Sequence of chain 1.B:
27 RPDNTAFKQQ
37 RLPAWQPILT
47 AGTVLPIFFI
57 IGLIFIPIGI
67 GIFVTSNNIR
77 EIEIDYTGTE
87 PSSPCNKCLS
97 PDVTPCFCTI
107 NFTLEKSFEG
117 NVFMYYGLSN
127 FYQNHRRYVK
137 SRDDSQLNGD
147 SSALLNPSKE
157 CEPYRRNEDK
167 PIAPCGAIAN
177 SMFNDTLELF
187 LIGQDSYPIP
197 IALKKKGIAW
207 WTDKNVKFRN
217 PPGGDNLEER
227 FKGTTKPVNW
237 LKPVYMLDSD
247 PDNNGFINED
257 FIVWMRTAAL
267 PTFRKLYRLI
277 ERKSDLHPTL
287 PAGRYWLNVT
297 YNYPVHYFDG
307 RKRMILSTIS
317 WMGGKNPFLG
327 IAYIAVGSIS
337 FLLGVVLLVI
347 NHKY

The protein below binds the small molecule below.
Small molecule (SMILES): CC(=O)N[C@@H]1[C@@H](O)[C@H](O)[C@@H](CO)O[C@H]1O

Binding-site contacts:
Ligand atom C2 contacts residue ASN294 of chain 1.B at 3.5 Å.
Ligand atom C3 contacts residue THR105 of chain 1.B at 4.3 Å.
Ligand atom O3 contacts residue THR105 of chain 1.B at 3.4 Å.
Ligand atom O5 contacts residue PHE186 of chain 1.B at 3.8 Å.
Ligand atom O4 contacts residue THR105 of chain 1.B at 3.4 Å.
Ligand atom O4 contacts residue TRP292 of chain 1.B at 3.2 Å.
Ligand atom C5 contacts residue TRP292 of chain 1.B at 4.2 Å (hydrophobic).
Ligand atom C4 contacts residue ASN294 of chain 1.B at 4.4 Å.
Ligand atom C4 contacts residue THR105 of chain 1.B at 4.1 Å.
Ligand atom O7 contacts residue GLU184 of chain 1.B at 3.6 Å.
Ligand atom O7 contacts residue PHE103 of chain 1.B at 4.1 Å.
Ligand atom C6 contacts residue TRP292 of chain 1.B at 3.7 Å (hydrophobic).
Ligand atom C3 contacts residue ASN294 of chain 1.B at 4.0 Å.
Ligand atom O3 contacts residue CYS104 of chain 1.B at 4.4 Å.
Ligand atom C7 contacts residue ASN294 of chain 1.B at 4.4 Å.
Ligand atom C1 contacts residue ASN294 of chain 1.B at 3.4 Å.
Ligand atom O7 contacts residue ASN294 of chain 1.B at 3.5 Å (h-bond).
Ligand atom C1 contacts residue PHE186 of chain 1.B at 3.4 Å (hydrophobic).
Ligand atom O3 contacts residue PHE103 of chain 1.B at 4.4 Å.
Ligand atom N2 contacts residue ASN294 of chain 1.B at 4.4 Å.
Ligand atom C7 contacts residue PHE103 of chain 1.B at 4.4 Å (hydrophobic).
Ligand atom C4 contacts residue TRP292 of chain 1.B at 3.5 Å (hydrophobic).
Ligand atom O6 contacts residue TRP292 of chain 1.B at 3.8 Å.
Ligand atom O3 contacts residue ASN294 of chain 1.B at 3.3 Å.
Ligand atom C6 contacts residue PRO194 of chain 1.B at 4.3 Å (hydrophobic).